Binding-site contacts:
Ligand atom O7 contacts residue THR34 of chain 3.A at 4.2 Å.
Ligand atom C3 contacts residue ASN32 of chain 3.A at 3.8 Å.
Ligand atom C7 contacts residue ASN32 of chain 3.A at 3.4 Å.
Ligand atom C6 contacts residue LEU52 of chain 3.B at 3.7 Å (hydrophobic).
Ligand atom C7 contacts residue THR34 of chain 3.A at 4.4 Å.
Ligand atom C2 contacts residue ASN32 of chain 3.A at 2.5 Å.
Ligand atom C1 contacts residue ASN32 of chain 3.A at 1.4 Å.
Ligand atom O7 contacts residue ASN32 of chain 3.A at 3.5 Å (h-bond).
Ligand atom C1 contacts residue THR312 of chain 3.A at 3.7 Å.
Ligand atom O6 contacts residue LEU52 of chain 3.B at 3.3 Å.
Ligand atom N2 contacts residue ASN32 of chain 3.A at 2.9 Å (h-bond).
Ligand atom C8 contacts residue ILE56 of chain 3.B at 4.4 Å (hydrophobic).
Ligand atom C5 contacts residue ASN32 of chain 3.A at 3.6 Å.
Ligand atom C5 contacts residue THR312 of chain 3.A at 4.2 Å.
Ligand atom C8 contacts residue THR34 of chain 3.A at 3.8 Å.
Ligand atom O5 contacts residue THR312 of chain 3.A at 3.1 Å (h-bond).
Ligand atom C6 contacts residue THR312 of chain 3.A at 4.0 Å.
Ligand atom C4 contacts residue ASN32 of chain 3.A at 4.2 Å.
Ligand atom C8 contacts residue ASN32 of chain 3.A at 4.5 Å.
Ligand atom O6 contacts residue THR312 of chain 3.A at 4.3 Å.
Ligand atom O5 contacts residue ASN32 of chain 3.A at 2.3 Å (h-bond).

Sequence of chain 3.B:
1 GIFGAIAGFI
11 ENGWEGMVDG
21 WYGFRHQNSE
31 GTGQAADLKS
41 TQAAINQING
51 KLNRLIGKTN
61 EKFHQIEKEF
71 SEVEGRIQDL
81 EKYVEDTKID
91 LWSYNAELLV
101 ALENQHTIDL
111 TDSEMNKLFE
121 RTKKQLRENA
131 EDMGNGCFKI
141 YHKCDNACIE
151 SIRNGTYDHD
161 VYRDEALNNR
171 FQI

Sequence of chain 3.A:
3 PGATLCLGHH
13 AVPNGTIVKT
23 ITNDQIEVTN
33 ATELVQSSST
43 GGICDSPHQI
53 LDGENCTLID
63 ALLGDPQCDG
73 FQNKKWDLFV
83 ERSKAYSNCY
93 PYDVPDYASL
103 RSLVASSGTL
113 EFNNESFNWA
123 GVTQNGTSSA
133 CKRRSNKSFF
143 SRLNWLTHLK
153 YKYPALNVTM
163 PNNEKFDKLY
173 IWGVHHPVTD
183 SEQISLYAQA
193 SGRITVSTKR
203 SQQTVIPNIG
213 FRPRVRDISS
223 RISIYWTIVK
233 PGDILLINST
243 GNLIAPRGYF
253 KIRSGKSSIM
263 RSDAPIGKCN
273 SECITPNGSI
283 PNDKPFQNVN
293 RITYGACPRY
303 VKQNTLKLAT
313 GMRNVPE

A protein and the small-molecule ligand that binds it are described below.
Small molecule (SMILES): CC(=O)N[C@H]1[C@H](O[C@H]2[C@H](O)[C@@H](NC(C)=O)CO[C@@H]2CO)O[C@H](CO)[C@@H](O[C@@H]2O[C@H](CO[C@H]3O[C@H](CO)[C@@H](O)[C@H](O)[C@@H]3O)[C@@H](O)[C@H](O[C@H]3O[C@H](CO)[C@@H](O)[C@H](O)[C@@H]3O)[C@@H]2O)[C@@H]1O